Sequence of chain 1.B:
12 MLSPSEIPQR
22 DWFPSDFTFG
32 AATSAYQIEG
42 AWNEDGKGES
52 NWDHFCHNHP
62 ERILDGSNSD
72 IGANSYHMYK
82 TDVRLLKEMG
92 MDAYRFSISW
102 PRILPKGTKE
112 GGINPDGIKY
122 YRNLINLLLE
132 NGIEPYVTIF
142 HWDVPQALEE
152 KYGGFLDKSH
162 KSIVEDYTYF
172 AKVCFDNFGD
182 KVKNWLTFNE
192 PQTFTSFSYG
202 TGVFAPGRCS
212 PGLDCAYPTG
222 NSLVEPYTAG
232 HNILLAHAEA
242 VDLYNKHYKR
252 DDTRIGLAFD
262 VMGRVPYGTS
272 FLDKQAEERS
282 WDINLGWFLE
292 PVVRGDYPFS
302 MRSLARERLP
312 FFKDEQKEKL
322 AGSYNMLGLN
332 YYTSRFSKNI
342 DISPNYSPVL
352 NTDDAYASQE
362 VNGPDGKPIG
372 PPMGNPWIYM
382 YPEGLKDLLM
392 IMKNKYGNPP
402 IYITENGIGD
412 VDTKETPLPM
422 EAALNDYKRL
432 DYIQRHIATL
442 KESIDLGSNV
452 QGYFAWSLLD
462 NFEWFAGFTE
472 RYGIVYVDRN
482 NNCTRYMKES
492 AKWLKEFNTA

Binding-site contacts:
Ligand atom C6 contacts residue GLU464 of chain 1.B at 2.4 Å.
Ligand atom C4 contacts residue TRP457 of chain 1.B at 3.5 Å (hydrophobic).
Ligand atom C1 contacts residue GLU191 of chain 1.B at 3.9 Å.
Ligand atom C6 contacts residue TYR473 of chain 1.B at 3.2 Å (hydrophobic).
Ligand atom C8 contacts residue TRP378 of chain 1.B at 4.0 Å (hydrophobic).
Ligand atom C2 contacts residue TRP143 of chain 1.B at 4.0 Å (hydrophobic).
Ligand atom O3 contacts residue HIS142 of chain 1.B at 3.7 Å.
Ligand atom C3 contacts residue TRP457 of chain 1.B at 3.3 Å (hydrophobic).
Ligand atom N1 contacts residue TRP378 of chain 1.B at 3.8 Å.
Ligand atom S1 contacts residue GLU191 of chain 1.B at 3.1 Å (salt-bridge).
Ligand atom O12 contacts residue TRP378 of chain 1.B at 3.6 Å.
Ligand atom C2 contacts residue GLU191 of chain 1.B at 3.6 Å.
Ligand atom C4 contacts residue GLN38 of chain 1.B at 3.2 Å.
Ligand atom C12 contacts residue TRP378 of chain 1.B at 3.9 Å (hydrophobic).
Ligand atom O12 contacts residue PHE466 of chain 1.B at 4.0 Å.
Ligand atom C1 contacts residue TYR333 of chain 1.B at 4.0 Å (hydrophobic).
Ligand atom O3 contacts residue TRP457 of chain 1.B at 3.5 Å.
Ligand atom C10 contacts residue TRP378 of chain 1.B at 3.5 Å (hydrophobic).
Ligand atom O4 contacts residue TRP457 of chain 1.B at 2.6 Å (h-bond).
Ligand atom O2 contacts residue TYR333 of chain 1.B at 3.9 Å.
Ligand atom O2 contacts residue GLU406 of chain 1.B at 2.5 Å (salt-bridge).
Ligand atom C9 contacts residue TRP378 of chain 1.B at 3.7 Å (hydrophobic).
Ligand atom O2 contacts residue GLU191 of chain 1.B at 2.6 Å (salt-bridge).
Ligand atom C4 contacts residue GLU464 of chain 1.B at 2.8 Å.
Ligand atom O11 contacts residue TRP378 of chain 1.B at 3.8 Å.
Ligand atom C11 contacts residue TRP378 of chain 1.B at 3.4 Å (hydrophobic).
Ligand atom C2 contacts residue GLU406 of chain 1.B at 3.7 Å.
Ligand atom C5 contacts residue GLU464 of chain 1.B at 3.1 Å.
Ligand atom O3 contacts residue TRP465 of chain 1.B at 2.7 Å (h-bond).
Ligand atom C8 contacts residue PHE198 of chain 1.B at 4.0 Å (hydrophobic).
Ligand atom O6 contacts residue GLU464 of chain 1.B at 3.0 Å (salt-bridge).
Ligand atom N1 contacts residue PHE198 of chain 1.B at 4.0 Å.
Ligand atom O4 contacts residue GLU464 of chain 1.B at 2.5 Å (salt-bridge).
Ligand atom C3 contacts residue TRP465 of chain 1.B at 3.7 Å (hydrophobic).
Ligand atom C5 contacts residue TRP457 of chain 1.B at 3.9 Å (hydrophobic).
Ligand atom C4 contacts residue TRP465 of chain 1.B at 3.8 Å (hydrophobic).
Ligand atom O3 contacts residue GLN38 of chain 1.B at 2.7 Å (h-bond).
Ligand atom C9 contacts residue PHE198 of chain 1.B at 3.9 Å (hydrophobic).
Ligand atom O4 contacts residue GLN38 of chain 1.B at 2.9 Å (h-bond).
Ligand atom C3 contacts residue GLN38 of chain 1.B at 3.7 Å.

The protein below binds the small molecule below.
Small molecule (SMILES): O=[N+]([O-])c1ccc(SC2O[C@H](CO)[C@@H](O)[C@H](O)[C@H]2O)cc1